Binding-site contacts:
Ligand atom OXT contacts residue SER167 of chain 1.A at 2.9 Å (h-bond).
Ligand atom C contacts residue HIS82 of chain 1.A at 3.4 Å.
Ligand atom NAN contacts residue THR168 of chain 1.A at 3.7 Å.
Ligand atom C contacts residue SER167 of chain 1.A at 3.9 Å.
Ligand atom OAE contacts residue SER167 of chain 1.A at 2.4 Å (h-bond).
Ligand atom C contacts residue THR110 of chain 1.A at 3.9 Å.
Ligand atom CAF contacts residue TYR208 of chain 1.A at 3.9 Å (hydrophobic).
Ligand atom OXT contacts residue GLY166 of chain 1.A at 3.8 Å.
Ligand atom CAF contacts residue THR168 of chain 1.A at 3.7 Å.
Ligand atom O contacts residue THR110 of chain 1.A at 3.0 Å (h-bond).
Ligand atom NAN contacts residue ASP209 of chain 1.A at 3.9 Å.
Ligand atom CAH contacts residue HIS82 of chain 1.A at 3.6 Å.
Ligand atom O contacts residue ARG115 of chain 1.A at 2.8 Å (salt-bridge).
Ligand atom NAN contacts residue SER167 of chain 1.A at 3.3 Å (h-bond).
Ligand atom O contacts residue SER108 of chain 1.A at 3.6 Å.
Ligand atom OAE contacts residue THR168 of chain 1.A at 3.8 Å.
Ligand atom CAL contacts residue SER167 of chain 1.A at 3.8 Å.
Ligand atom CAF contacts residue GLY166 of chain 1.A at 3.7 Å.
Ligand atom CAG contacts residue TYR208 of chain 1.A at 3.7 Å (hydrophobic).
Ligand atom OXT contacts residue ARG115 of chain 1.A at 2.9 Å (salt-bridge).
Ligand atom OAE contacts residue THR110 of chain 1.A at 3.2 Å (h-bond).
Ligand atom C contacts residue ARG115 of chain 1.A at 3.5 Å.
Ligand atom CAG contacts residue GLY166 of chain 1.A at 3.7 Å.
Ligand atom O contacts residue HIS82 of chain 1.A at 3.5 Å.
Ligand atom N contacts residue HIS82 of chain 1.A at 3.9 Å.
Ligand atom NAI contacts residue SER167 of chain 1.A at 3.5 Å (h-bond).
Ligand atom N contacts residue THR110 of chain 1.A at 3.0 Å (h-bond).
Ligand atom CA contacts residue THR110 of chain 1.A at 4.0 Å.
Ligand atom OXT contacts residue HIS82 of chain 1.A at 3.5 Å.
Ligand atom N contacts residue ASP209 of chain 1.A at 3.9 Å.
Ligand atom CAA contacts residue VAL163 of chain 1.A at 3.9 Å (hydrophobic).
Ligand atom CAK contacts residue GLY166 of chain 1.A at 3.7 Å.
Ligand atom O contacts residue LEU109 of chain 1.A at 3.9 Å.
Ligand atom N contacts residue SER108 of chain 1.A at 2.9 Å (h-bond).
Ligand atom NAI contacts residue THR168 of chain 1.A at 2.8 Å (h-bond).
Ligand atom CA contacts residue SER108 of chain 1.A at 3.7 Å.
Ligand atom CAH contacts residue TYR208 of chain 1.A at 3.4 Å (hydrophobic).
Ligand atom CA contacts residue HIS82 of chain 1.A at 3.6 Å.
Ligand atom NAI contacts residue ASP209 of chain 1.A at 4.0 Å.
Ligand atom CAA contacts residue TYR208 of chain 1.A at 3.4 Å (hydrophobic).

The small molecule below binds the protein below.
Small molecule (SMILES): CCCc1cnn(O)c1[C@@H](N)C(=O)O

Sequence of chain 1.A:
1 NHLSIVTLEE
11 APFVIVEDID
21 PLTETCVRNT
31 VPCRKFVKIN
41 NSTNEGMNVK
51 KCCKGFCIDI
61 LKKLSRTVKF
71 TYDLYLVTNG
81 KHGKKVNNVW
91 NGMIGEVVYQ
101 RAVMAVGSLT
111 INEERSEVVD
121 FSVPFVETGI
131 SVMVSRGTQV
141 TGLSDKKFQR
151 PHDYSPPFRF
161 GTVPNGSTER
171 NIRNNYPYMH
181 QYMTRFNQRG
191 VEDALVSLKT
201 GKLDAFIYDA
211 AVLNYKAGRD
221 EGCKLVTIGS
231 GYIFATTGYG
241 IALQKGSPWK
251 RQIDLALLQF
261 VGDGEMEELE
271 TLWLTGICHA